The small molecule below binds the protein below.
Small molecule (SMILES): O=C[C@H](O)COP(=O)(O)O

Sequence of chain 1.A:
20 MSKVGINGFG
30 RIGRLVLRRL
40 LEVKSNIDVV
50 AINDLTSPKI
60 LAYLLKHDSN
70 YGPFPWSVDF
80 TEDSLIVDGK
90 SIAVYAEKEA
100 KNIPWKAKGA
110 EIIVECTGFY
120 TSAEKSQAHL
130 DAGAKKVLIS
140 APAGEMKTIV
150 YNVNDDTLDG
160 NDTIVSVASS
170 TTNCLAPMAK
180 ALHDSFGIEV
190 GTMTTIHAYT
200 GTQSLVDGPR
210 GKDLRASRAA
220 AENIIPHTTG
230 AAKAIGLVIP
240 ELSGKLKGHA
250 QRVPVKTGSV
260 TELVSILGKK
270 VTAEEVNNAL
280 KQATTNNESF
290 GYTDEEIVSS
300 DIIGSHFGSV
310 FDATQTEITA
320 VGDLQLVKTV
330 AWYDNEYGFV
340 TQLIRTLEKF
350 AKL

Binding-site contacts:
Ligand atom C1 contacts residue ARG251 of chain 1.A at 4.0 Å.
Ligand atom O1 contacts residue SER168 of chain 1.A at 4.1 Å.
Ligand atom C2 contacts residue THR170 of chain 1.A at 4.3 Å.
Ligand atom O1P contacts residue NAD1 of chain 1.E at 4.0 Å.
Ligand atom O4P contacts residue THR201 of chain 1.A at 3.6 Å.
Ligand atom C2 contacts residue SER169 of chain 1.A at 3.8 Å.
Ligand atom O2 contacts residue SER168 of chain 1.A at 3.8 Å.
Ligand atom C1 contacts residue HIS196 of chain 1.A at 4.0 Å.
Ligand atom O1 contacts residue HIS196 of chain 1.A at 3.8 Å.
Ligand atom P contacts residue ARG251 of chain 1.A at 4.0 Å.
Ligand atom C2 contacts residue SER168 of chain 1.A at 3.7 Å.
Ligand atom P contacts residue THR201 of chain 1.A at 3.8 Å.
Ligand atom P contacts residue THR199 of chain 1.A at 3.6 Å.
Ligand atom O2P contacts residue ARG251 of chain 1.A at 3.2 Å (salt-bridge).
Ligand atom O2P contacts residue THR199 of chain 1.A at 2.8 Å (h-bond).
Ligand atom O2P contacts residue THR201 of chain 1.A at 2.7 Å (h-bond).
Ligand atom C3 contacts residue HIS196 of chain 1.A at 3.8 Å.
Ligand atom O4P contacts residue NAD1 of chain 1.E at 2.6 Å (h-bond).
Ligand atom C1 contacts residue THR228 of chain 1.A at 4.2 Å.
Ligand atom C1 contacts residue THR170 of chain 1.A at 3.9 Å.
Ligand atom C3 contacts residue SER169 of chain 1.A at 4.4 Å.
Ligand atom O2 contacts residue NAD1 of chain 1.E at 4.2 Å.
Ligand atom C2 contacts residue ARG251 of chain 1.A at 4.4 Å.
Ligand atom O3P contacts residue THR199 of chain 1.A at 3.3 Å (h-bond).
Ligand atom O1P contacts residue ARG251 of chain 1.A at 3.4 Å (salt-bridge).
Ligand atom O2 contacts residue HIS196 of chain 1.A at 3.2 Å (h-bond).
Ligand atom O3P contacts residue THR201 of chain 1.A at 4.3 Å.
Ligand atom O2 contacts residue THR170 of chain 1.A at 3.5 Å (h-bond).
Ligand atom C2 contacts residue HIS196 of chain 1.A at 3.8 Å.
Ligand atom O1 contacts residue THR228 of chain 1.A at 3.4 Å (h-bond).
Ligand atom C3 contacts residue ARG251 of chain 1.A at 3.7 Å.
Ligand atom C3 contacts residue NAD1 of chain 1.E at 4.0 Å.
Ligand atom O3P contacts residue NAD1 of chain 1.E at 3.3 Å.
Ligand atom O2 contacts residue SER169 of chain 1.A at 2.4 Å (h-bond).
Ligand atom P contacts residue NAD1 of chain 1.E at 3.7 Å.
Ligand atom C1 contacts residue SER168 of chain 1.A at 3.9 Å.
Ligand atom O1 contacts residue THR170 of chain 1.A at 2.9 Å (h-bond).
Ligand atom C3 contacts residue THR199 of chain 1.A at 4.4 Å.